Binding-site contacts:
Ligand atom C3 contacts residue ASN343 of chain 1.A at 3.9 Å.
Ligand atom O4 contacts residue SER371 of chain 1.A at 4.3 Å.
Ligand atom C8 contacts residue PHE338 of chain 1.A at 2.8 Å (hydrophobic).
Ligand atom C8 contacts residue GLY339 of chain 1.A at 3.7 Å.
Ligand atom C4 contacts residue ASN343 of chain 1.A at 4.2 Å.
Ligand atom C7 contacts residue ASN343 of chain 1.A at 3.4 Å.
Ligand atom C8 contacts residue PHE342 of chain 1.A at 3.7 Å (hydrophobic).
Ligand atom C7 contacts residue PHE342 of chain 1.A at 4.3 Å (hydrophobic).
Ligand atom O7 contacts residue ASN343 of chain 1.A at 3.2 Å (h-bond).
Ligand atom C1 contacts residue ASN343 of chain 1.A at 1.5 Å.
Ligand atom O3 contacts residue VAL367 of chain 1.A at 3.8 Å.
Ligand atom C2 contacts residue ASN343 of chain 1.A at 2.6 Å.
Ligand atom O7 contacts residue PHE338 of chain 1.A at 3.6 Å.
Ligand atom C5 contacts residue ASN343 of chain 1.A at 3.6 Å.
Ligand atom C8 contacts residue LEU368 of chain 1.A at 4.1 Å (hydrophobic).
Ligand atom O5 contacts residue ASN343 of chain 1.A at 2.2 Å (h-bond).
Ligand atom O7 contacts residue GLY339 of chain 1.A at 3.2 Å.
Ligand atom C7 contacts residue GLY339 of chain 1.A at 4.0 Å.
Ligand atom C7 contacts residue PHE338 of chain 1.A at 3.6 Å (hydrophobic).
Ligand atom N2 contacts residue PHE342 of chain 1.A at 4.5 Å.
Ligand atom N2 contacts residue ASN343 of chain 1.A at 3.2 Å (h-bond).

A protein and the small-molecule ligand that binds it are described below.
Small molecule (SMILES): CC(=O)N[C@@H]1[C@@H](O)[C@H](O)[C@@H](CO)O[C@H]1O

Sequence of chain 1.A:
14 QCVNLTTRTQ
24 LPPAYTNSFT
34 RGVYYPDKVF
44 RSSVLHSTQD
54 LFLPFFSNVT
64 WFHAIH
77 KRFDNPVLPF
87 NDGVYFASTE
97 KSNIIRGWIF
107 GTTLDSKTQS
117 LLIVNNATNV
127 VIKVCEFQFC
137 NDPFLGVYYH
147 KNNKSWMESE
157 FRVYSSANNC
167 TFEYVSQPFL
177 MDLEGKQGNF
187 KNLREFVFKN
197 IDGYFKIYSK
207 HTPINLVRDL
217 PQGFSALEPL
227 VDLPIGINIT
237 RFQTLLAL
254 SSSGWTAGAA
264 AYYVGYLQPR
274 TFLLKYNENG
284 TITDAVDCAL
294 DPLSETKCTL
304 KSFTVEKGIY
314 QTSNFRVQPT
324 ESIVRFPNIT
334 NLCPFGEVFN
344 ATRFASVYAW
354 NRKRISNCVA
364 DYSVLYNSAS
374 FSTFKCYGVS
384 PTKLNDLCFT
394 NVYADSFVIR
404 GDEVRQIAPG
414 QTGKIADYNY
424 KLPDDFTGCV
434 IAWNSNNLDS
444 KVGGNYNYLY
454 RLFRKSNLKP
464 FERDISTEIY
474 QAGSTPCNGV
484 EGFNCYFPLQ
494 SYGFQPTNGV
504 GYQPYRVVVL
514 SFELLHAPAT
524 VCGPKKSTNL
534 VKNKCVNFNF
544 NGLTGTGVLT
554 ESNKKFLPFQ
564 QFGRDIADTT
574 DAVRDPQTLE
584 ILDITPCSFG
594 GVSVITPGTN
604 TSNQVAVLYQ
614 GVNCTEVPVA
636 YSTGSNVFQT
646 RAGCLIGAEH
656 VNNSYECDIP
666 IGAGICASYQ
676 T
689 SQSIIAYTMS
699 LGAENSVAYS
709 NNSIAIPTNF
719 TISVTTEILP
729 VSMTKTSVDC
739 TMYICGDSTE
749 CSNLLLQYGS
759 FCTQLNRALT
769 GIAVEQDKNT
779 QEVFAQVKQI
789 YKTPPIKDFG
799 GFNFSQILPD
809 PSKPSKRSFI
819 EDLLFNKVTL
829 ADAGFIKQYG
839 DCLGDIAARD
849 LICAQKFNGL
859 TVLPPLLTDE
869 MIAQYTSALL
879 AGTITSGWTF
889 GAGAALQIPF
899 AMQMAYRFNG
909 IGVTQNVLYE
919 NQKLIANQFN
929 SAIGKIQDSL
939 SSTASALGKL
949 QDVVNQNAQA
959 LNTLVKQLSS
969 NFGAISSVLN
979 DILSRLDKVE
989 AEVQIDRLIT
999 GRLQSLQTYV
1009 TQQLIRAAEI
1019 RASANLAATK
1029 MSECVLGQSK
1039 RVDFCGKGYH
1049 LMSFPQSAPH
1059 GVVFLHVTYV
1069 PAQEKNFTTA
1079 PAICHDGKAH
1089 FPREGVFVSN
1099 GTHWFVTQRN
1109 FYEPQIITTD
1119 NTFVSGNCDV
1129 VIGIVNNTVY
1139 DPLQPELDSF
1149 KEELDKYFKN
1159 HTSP